Sequence of chain 1.A:
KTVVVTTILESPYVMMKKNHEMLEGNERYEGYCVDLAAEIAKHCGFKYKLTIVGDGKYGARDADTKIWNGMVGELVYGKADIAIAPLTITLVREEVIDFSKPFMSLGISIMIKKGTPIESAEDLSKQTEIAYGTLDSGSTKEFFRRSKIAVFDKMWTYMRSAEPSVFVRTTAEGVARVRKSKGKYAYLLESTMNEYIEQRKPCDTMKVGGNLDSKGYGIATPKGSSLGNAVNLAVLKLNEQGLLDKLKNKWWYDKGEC

This small molecule binds to this protein.
Small molecule (SMILES): N[C@@H](Cc1conc1O)C(=O)O

Binding-site contacts:
Ligand atom C43 contacts residue TYR61 of chain 1.A at 3.5 Å (hydrophobic).
Ligand atom C42 contacts residue THR91 of chain 1.A at 3.4 Å.
Ligand atom N1 contacts residue GLU193 of chain 1.A at 2.5 Å (salt-bridge).
Ligand atom O1 contacts residue MET196 of chain 1.A at 3.6 Å.
Ligand atom O41 contacts residue THR91 of chain 1.A at 3.1 Å (h-bond).
Ligand atom O42 contacts residue ARG96 of chain 1.A at 3.0 Å (salt-bridge).
Ligand atom C41 contacts residue GLU193 of chain 1.A at 3.9 Å.
Ligand atom C5 contacts residue MET196 of chain 1.A at 3.2 Å (hydrophobic).
Ligand atom O41 contacts residue PRO89 of chain 1.A at 3.7 Å.
Ligand atom O1 contacts residue GLU193 of chain 1.A at 3.5 Å (salt-bridge).
Ligand atom N1 contacts residue TYR61 of chain 1.A at 4.0 Å.
Ligand atom C4 contacts residue LEU138 of chain 1.A at 4.1 Å (hydrophobic).
Ligand atom N2 contacts residue GLU193 of chain 1.A at 3.1 Å (salt-bridge).
Ligand atom C5 contacts residue GLU193 of chain 1.A at 3.2 Å.
Ligand atom C43 contacts residue ARG96 of chain 1.A at 3.5 Å.
Ligand atom C3 contacts residue THR143 of chain 1.A at 3.4 Å.
Ligand atom C41 contacts residue TYR61 of chain 1.A at 3.6 Å (hydrophobic).
Ligand atom O41 contacts residue ARG96 of chain 1.A at 2.9 Å (salt-bridge).
Ligand atom C4 contacts residue GLU193 of chain 1.A at 3.4 Å.
Ligand atom O31 contacts residue THR143 of chain 1.A at 2.5 Å (h-bond).
Ligand atom O42 contacts residue TYR61 of chain 1.A at 3.4 Å.
Ligand atom C5 contacts residue TYR61 of chain 1.A at 4.0 Å (hydrophobic).
Ligand atom C42 contacts residue GLU193 of chain 1.A at 3.2 Å.
Ligand atom O42 contacts residue SER142 of chain 1.A at 2.9 Å (h-bond).
Ligand atom C3 contacts residue GLU193 of chain 1.A at 3.8 Å.
Ligand atom C43 contacts residue THR91 of chain 1.A at 3.7 Å.
Ligand atom O31 contacts residue LEU138 of chain 1.A at 4.0 Å.
Ligand atom O41 contacts residue LEU90 of chain 1.A at 3.8 Å.
Ligand atom N2 contacts residue THR143 of chain 1.A at 3.9 Å.
Ligand atom C43 contacts residue SER142 of chain 1.A at 3.2 Å.
Ligand atom O42 contacts residue GLY141 of chain 1.A at 3.1 Å.
Ligand atom O41 contacts residue TYR61 of chain 1.A at 3.2 Å.
Ligand atom N1 contacts residue PRO89 of chain 1.A at 2.9 Å (h-bond).
Ligand atom C42 contacts residue TYR61 of chain 1.A at 4.0 Å (hydrophobic).
Ligand atom N1 contacts residue TYR220 of chain 1.A at 3.6 Å.
Ligand atom N1 contacts residue THR91 of chain 1.A at 2.8 Å (h-bond).
Ligand atom N2 contacts residue LEU192 of chain 1.A at 3.6 Å.
Ligand atom C41 contacts residue LEU138 of chain 1.A at 3.9 Å (hydrophobic).
Ligand atom O41 contacts residue SER142 of chain 1.A at 3.9 Å.
Ligand atom C42 contacts residue SER142 of chain 1.A at 3.2 Å.